Binding-site contacts:
Ligand atom OAH contacts residue GLN370 of chain 1.A at 3.9 Å.
Ligand atom CAO contacts residue LEU355 of chain 1.A at 4.3 Å (hydrophobic).
Ligand atom CBE contacts residue GLY359 of chain 1.A at 3.7 Å.
Ligand atom CAK contacts residue GLY363 of chain 1.A at 4.4 Å.
Ligand atom CAO contacts residue GLY359 of chain 1.A at 4.3 Å.
Ligand atom CAS contacts residue TYR979 of chain 1.A at 4.3 Å (hydrophobic).
Ligand atom CAK contacts residue GLY359 of chain 1.A at 4.5 Å.
Ligand atom OAW contacts residue TYR366 of chain 1.A at 3.7 Å.
Ligand atom CAU contacts residue PHE975 of chain 1.A at 4.3 Å (hydrophobic).
Ligand atom CAT contacts residue TYR979 of chain 1.A at 3.0 Å (hydrophobic).
Ligand atom CBC contacts residue GLY363 of chain 1.A at 4.1 Å.
Ligand atom CAS contacts residue PHE975 of chain 1.A at 4.1 Å (hydrophobic).
Ligand atom CAC contacts residue PHE971 of chain 1.A at 3.3 Å (hydrophobic).
Ligand atom CAK contacts residue ILE362 of chain 1.A at 4.2 Å (hydrophobic).
Ligand atom CAI contacts residue GLY363 of chain 1.A at 4.3 Å.
Ligand atom CAU contacts residue GLY359 of chain 1.A at 4.4 Å.
Ligand atom CAO contacts residue LEU356 of chain 1.A at 4.0 Å (hydrophobic).
Ligand atom CAL contacts residue GLN370 of chain 1.A at 4.4 Å.
Ligand atom CAI contacts residue ILE362 of chain 1.A at 4.3 Å (hydrophobic).
Ligand atom CAR contacts residue TYR979 of chain 1.A at 3.3 Å (hydrophobic).
Ligand atom CAP contacts residue GLY359 of chain 1.A at 3.7 Å.
Ligand atom CAT contacts residue GLY363 of chain 1.A at 4.3 Å.
Ligand atom CAI contacts residue TYR366 of chain 1.A at 4.2 Å (hydrophobic).
Ligand atom CBC contacts residue TYR366 of chain 1.A at 4.0 Å (hydrophobic).
Ligand atom CBG contacts residue GLY359 of chain 1.A at 3.8 Å.
Ligand atom CAZ contacts residue GLY363 of chain 1.A at 4.3 Å.
Ligand atom OAW contacts residue TRP367 of chain 1.A at 4.4 Å.
Ligand atom OAH contacts residue VAL371 of chain 1.A at 3.9 Å.
Ligand atom CBF contacts residue GLY363 of chain 1.A at 4.3 Å.
Ligand atom OAW contacts residue GLY363 of chain 1.A at 4.4 Å.
Ligand atom CAB contacts residue LEU355 of chain 1.A at 4.0 Å (hydrophobic).
Ligand atom CBH contacts residue TYR979 of chain 1.A at 4.4 Å (hydrophobic).
Ligand atom CAQ contacts residue GLY359 of chain 1.A at 4.3 Å.
Ligand atom CAX contacts residue VAL371 of chain 1.A at 4.3 Å (hydrophobic).
Ligand atom CBI contacts residue GLY359 of chain 1.A at 4.5 Å.
Ligand atom CAV contacts residue TYR366 of chain 1.A at 4.2 Å (hydrophobic).
Ligand atom CAJ contacts residue LEU356 of chain 1.A at 3.6 Å (hydrophobic).
Ligand atom CAL contacts residue TRP367 of chain 1.A at 4.2 Å (hydrophobic).

This protein binds this small molecule.
Small molecule (SMILES): CC(C)CCC[C@@H](C)[C@H]1CC[C@H]2[C@@H]3CC=C4C[C@@H](OC(=O)CCC(=O)O)CC[C@]4(C)[C@H]3CC[C@]12C

Sequence of chain 1.A:
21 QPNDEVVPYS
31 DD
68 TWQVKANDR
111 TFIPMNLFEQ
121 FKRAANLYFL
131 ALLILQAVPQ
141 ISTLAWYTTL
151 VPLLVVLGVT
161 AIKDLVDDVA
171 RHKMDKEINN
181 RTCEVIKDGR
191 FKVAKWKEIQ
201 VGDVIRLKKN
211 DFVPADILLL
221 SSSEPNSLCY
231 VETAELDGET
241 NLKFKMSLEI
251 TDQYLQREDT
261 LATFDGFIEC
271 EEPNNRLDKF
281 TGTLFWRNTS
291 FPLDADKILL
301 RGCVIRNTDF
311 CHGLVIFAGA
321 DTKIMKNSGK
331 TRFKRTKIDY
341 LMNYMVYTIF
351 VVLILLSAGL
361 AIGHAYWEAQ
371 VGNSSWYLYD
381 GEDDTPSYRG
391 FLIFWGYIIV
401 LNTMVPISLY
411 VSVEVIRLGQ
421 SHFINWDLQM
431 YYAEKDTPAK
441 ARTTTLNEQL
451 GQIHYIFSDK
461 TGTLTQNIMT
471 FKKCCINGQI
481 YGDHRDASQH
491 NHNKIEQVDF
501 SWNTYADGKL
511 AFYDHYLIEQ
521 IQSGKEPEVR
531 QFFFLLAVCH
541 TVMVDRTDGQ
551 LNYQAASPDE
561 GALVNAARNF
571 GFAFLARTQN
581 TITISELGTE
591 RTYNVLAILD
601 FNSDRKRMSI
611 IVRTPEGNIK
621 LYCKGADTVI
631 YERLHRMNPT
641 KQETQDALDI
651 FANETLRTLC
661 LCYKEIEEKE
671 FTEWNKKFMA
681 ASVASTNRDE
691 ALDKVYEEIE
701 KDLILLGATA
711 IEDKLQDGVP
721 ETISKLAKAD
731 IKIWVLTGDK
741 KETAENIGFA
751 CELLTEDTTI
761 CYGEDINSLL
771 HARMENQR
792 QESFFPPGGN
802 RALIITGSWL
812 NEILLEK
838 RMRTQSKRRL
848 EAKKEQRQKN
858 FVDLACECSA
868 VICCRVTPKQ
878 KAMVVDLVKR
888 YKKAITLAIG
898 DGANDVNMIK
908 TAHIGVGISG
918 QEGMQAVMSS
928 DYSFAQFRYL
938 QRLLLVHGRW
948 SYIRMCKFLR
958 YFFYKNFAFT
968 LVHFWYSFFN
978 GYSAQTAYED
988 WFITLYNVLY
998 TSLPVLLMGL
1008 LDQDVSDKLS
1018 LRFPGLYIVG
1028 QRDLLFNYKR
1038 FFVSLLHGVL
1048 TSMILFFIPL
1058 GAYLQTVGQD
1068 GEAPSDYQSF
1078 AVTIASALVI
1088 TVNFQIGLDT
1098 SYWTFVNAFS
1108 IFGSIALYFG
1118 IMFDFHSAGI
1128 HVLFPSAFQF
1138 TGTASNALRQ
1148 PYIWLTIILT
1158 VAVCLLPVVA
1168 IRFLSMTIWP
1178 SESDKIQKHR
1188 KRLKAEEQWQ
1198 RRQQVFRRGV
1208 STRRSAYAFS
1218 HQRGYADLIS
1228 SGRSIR